Binding-site contacts:
Ligand atom C2 contacts residue CYS189 of chain 1.A at 4.2 Å (hydrophobic).
Ligand atom C1 contacts residue ARG44 of chain 1.A at 3.9 Å.
Ligand atom O3 contacts residue ASP53 of chain 1.A at 2.7 Å (salt-bridge).
Ligand atom O5 contacts residue GLU50 of chain 1.A at 4.2 Å.
Ligand atom O1 contacts residue ASP193 of chain 1.A at 3.9 Å.
Ligand atom C6 contacts residue GLU50 of chain 1.A at 2.8 Å.
Ligand atom O1 contacts residue GLY353 of chain 1.A at 3.6 Å.
Ligand atom O5 contacts residue TYR243 of chain 1.A at 4.0 Å.
Ligand atom C5 contacts residue GLY353 of chain 1.A at 4.1 Å.
Ligand atom O5 contacts residue GLY353 of chain 1.A at 3.2 Å (h-bond).
Ligand atom C1 contacts residue GLY353 of chain 1.A at 3.9 Å.
Ligand atom O4 contacts residue ASP53 of chain 1.A at 3.6 Å.
Ligand atom C3 contacts residue TYR243 of chain 1.A at 4.0 Å (hydrophobic).
Ligand atom C4 contacts residue ASP53 of chain 1.A at 3.1 Å.
Ligand atom C1 contacts residue ASP193 of chain 1.A at 3.5 Å.
Ligand atom C2 contacts residue ASP193 of chain 1.A at 3.4 Å.
Ligand atom C2 contacts residue TYR243 of chain 1.A at 3.8 Å (hydrophobic).
Ligand atom C4 contacts residue TYR243 of chain 1.A at 3.8 Å (hydrophobic).
Ligand atom O5 contacts residue GLY352 of chain 1.A at 3.6 Å.
Ligand atom C5 contacts residue MET192 of chain 1.A at 3.9 Å (hydrophobic).
Ligand atom O3 contacts residue GLY190 of chain 1.A at 2.8 Å (h-bond).
Ligand atom O6 contacts residue GLY352 of chain 1.A at 4.1 Å.
Ligand atom C3 contacts residue MET192 of chain 1.A at 3.8 Å (hydrophobic).
Ligand atom C3 contacts residue GLY190 of chain 1.A at 4.1 Å.
Ligand atom C6 contacts residue HIS51 of chain 1.A at 3.6 Å.
Ligand atom O4 contacts residue TYR243 of chain 1.A at 2.6 Å (h-bond).
Ligand atom O6 contacts residue HIS51 of chain 1.A at 2.5 Å (h-bond).
Ligand atom C6 contacts residue GLY353 of chain 1.A at 3.9 Å.
Ligand atom O4 contacts residue TYR54 of chain 1.A at 3.9 Å.
Ligand atom C5 contacts residue GLY352 of chain 1.A at 4.1 Å.
Ligand atom O2 contacts residue ASP193 of chain 1.A at 2.6 Å (salt-bridge).
Ligand atom C3 contacts residue ASP53 of chain 1.A at 3.1 Å.
Ligand atom O3 contacts residue TYR243 of chain 1.A at 3.8 Å.
Ligand atom C6 contacts residue GLY352 of chain 1.A at 3.7 Å.
Ligand atom O2 contacts residue CYS189 of chain 1.A at 3.5 Å.
Ligand atom O3 contacts residue CYS189 of chain 1.A at 3.8 Å.
Ligand atom C3 contacts residue ASP193 of chain 1.A at 3.7 Å.
Ligand atom C4 contacts residue MET192 of chain 1.A at 3.7 Å (hydrophobic).
Ligand atom O6 contacts residue GLU50 of chain 1.A at 2.1 Å (salt-bridge).
Ligand atom C5 contacts residue GLU50 of chain 1.A at 3.3 Å.

Sequence of chain 1.A:
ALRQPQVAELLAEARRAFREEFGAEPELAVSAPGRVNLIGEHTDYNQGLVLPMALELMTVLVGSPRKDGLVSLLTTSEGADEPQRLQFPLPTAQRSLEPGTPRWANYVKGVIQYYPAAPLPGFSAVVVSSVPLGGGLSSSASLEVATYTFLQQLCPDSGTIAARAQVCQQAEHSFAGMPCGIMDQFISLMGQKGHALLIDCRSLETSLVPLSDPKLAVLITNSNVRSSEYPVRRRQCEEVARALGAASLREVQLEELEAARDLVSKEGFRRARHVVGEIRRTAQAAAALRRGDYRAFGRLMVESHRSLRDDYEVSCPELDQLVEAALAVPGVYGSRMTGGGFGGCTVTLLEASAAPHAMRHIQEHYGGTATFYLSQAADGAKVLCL

A protein and the small-molecule ligand that binds it are described below.
Small molecule (SMILES): OC[C@H]1O[C@@H](O)[C@H](O)[C@@H](O)[C@H]1O